Sequence of chain 4.U:
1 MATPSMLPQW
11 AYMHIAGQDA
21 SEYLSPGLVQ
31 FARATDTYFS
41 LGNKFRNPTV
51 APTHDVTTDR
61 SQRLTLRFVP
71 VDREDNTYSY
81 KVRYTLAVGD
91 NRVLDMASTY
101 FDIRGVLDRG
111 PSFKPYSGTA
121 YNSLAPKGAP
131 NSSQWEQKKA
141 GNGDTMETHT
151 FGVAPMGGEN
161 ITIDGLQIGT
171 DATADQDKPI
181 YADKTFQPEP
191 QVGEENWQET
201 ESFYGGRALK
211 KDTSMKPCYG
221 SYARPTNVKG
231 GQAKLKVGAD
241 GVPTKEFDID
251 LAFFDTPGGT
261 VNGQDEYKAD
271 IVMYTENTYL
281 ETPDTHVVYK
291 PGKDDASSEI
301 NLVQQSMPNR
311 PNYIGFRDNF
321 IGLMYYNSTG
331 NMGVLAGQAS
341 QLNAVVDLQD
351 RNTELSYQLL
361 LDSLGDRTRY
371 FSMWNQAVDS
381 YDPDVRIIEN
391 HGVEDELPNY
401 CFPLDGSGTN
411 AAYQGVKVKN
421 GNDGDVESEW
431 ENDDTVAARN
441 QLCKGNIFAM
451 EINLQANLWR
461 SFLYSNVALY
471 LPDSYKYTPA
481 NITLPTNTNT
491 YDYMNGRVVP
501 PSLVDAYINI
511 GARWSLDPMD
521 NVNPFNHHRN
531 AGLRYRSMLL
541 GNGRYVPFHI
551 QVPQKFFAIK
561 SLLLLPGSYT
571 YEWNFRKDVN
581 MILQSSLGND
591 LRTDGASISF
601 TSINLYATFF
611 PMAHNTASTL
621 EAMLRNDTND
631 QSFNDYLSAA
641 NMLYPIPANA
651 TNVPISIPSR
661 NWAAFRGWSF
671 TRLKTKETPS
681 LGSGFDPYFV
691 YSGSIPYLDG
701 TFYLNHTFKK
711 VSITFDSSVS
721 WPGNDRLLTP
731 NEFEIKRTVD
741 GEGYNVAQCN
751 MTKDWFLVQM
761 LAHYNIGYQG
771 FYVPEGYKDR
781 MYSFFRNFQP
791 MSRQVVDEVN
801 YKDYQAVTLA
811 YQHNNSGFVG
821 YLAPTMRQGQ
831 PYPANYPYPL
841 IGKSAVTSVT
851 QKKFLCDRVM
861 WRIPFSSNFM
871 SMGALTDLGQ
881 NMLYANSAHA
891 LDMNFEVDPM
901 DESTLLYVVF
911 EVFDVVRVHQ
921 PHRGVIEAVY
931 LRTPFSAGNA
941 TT

Binding-site contacts:
Ligand atom CD1 contacts residue ALA20 of chain 4.U at 3.7 Å (hydrophobic).
Ligand atom CD1 contacts residue LEU637 of chain 4.T at 3.7 Å (hydrophobic).
Ligand atom N contacts residue ARG46 of chain 4.U at 3.5 Å (salt-bridge).
Ligand atom OD1 contacts residue ALA762 of chain 4.T at 3.5 Å.
Ligand atom CE1 contacts residue ASN634 of chain 4.T at 3.4 Å.
Ligand atom CD1 contacts residue SER21 of chain 4.U at 3.6 Å.
Ligand atom CZ contacts residue PHE633 of chain 4.T at 3.7 Å (hydrophobic).
Ligand atom ND2 contacts residue ARG666 of chain 4.T at 3.4 Å (salt-bridge).
Ligand atom OD2 contacts residue PRO864 of chain 4.T at 3.7 Å.
Ligand atom C contacts residue GLY42 of chain 4.U at 3.5 Å.
Ligand atom CB contacts residue GLY42 of chain 4.U at 3.5 Å.
Ligand atom O contacts residue ARG46 of chain 4.U at 3.5 Å (salt-bridge).
Ligand atom CB contacts residue GLY42 of chain 4.U at 3.7 Å.
Ligand atom OD2 contacts residue SER871 of chain 4.T at 3.2 Å (h-bond).
Ligand atom CD1 contacts residue ARG33 of chain 4.U at 3.8 Å.
Ligand atom CA contacts residue PHE45 of chain 4.U at 3.6 Å (hydrophobic).
Ligand atom C contacts residue GLU911 of chain 4.T at 3.3 Å.
Ligand atom CA contacts residue GLU911 of chain 4.T at 3.8 Å.
Ligand atom CB contacts residue PHE45 of chain 4.U at 3.3 Å (hydrophobic).
Ligand atom N contacts residue PHE45 of chain 4.U at 3.4 Å (h-bond).
Ligand atom O contacts residue GLU911 of chain 4.T at 3.1 Å (salt-bridge).
Ligand atom CA contacts residue GLY42 of chain 4.U at 3.6 Å.
Ligand atom CG2 contacts residue LEU637 of chain 4.T at 3.8 Å (hydrophobic).
Ligand atom N contacts residue TYR636 of chain 4.T at 3.8 Å.
Ligand atom O contacts residue ARG666 of chain 4.T at 3.1 Å (salt-bridge).
Ligand atom OD1 contacts residue ARG862 of chain 4.T at 3.1 Å.
Ligand atom O contacts residue GLY42 of chain 4.U at 2.9 Å (h-bond).
Ligand atom N contacts residue GLY42 of chain 4.U at 3.2 Å (h-bond).
Ligand atom CG2 contacts residue TYR636 of chain 4.T at 3.4 Å (hydrophobic).
Ligand atom CD1 contacts residue ASN634 of chain 4.T at 3.6 Å.
Ligand atom CA contacts residue ASN47 of chain 4.U at 3.8 Å.
Ligand atom CG1 contacts residue GLU911 of chain 4.T at 3.7 Å.
Ligand atom O contacts residue TYR636 of chain 4.T at 3.1 Å (h-bond).
Ligand atom OD1 contacts residue ALA874 of chain 4.T at 3.7 Å.
Ligand atom N contacts residue SER871 of chain 4.T at 3.5 Å (h-bond).
Ligand atom O contacts residue TYR636 of chain 4.T at 3.5 Å (h-bond).
Ligand atom O contacts residue ASN47 of chain 4.U at 3.3 Å (h-bond).
Ligand atom CA contacts residue TYR636 of chain 4.T at 3.7 Å (hydrophobic).
Ligand atom N contacts residue ASN47 of chain 4.U at 3.8 Å.
Ligand atom CZ contacts residue ASN634 of chain 4.T at 3.8 Å.

This small molecule binds to this protein.
Small molecule (SMILES): CC[C@H](C)[C@H](NC(=O)[C@@H](N)CC(=O)O)C(=O)N[C@@H](CC(N)=O)C(=O)N[C@@H](Cc1ccccc1)C(=O)N[C@@H](CO)C(=O)N[C@@H](CO)C(=O)N[C@H](C=O)CC(C)C

Sequence of chain 4.T:
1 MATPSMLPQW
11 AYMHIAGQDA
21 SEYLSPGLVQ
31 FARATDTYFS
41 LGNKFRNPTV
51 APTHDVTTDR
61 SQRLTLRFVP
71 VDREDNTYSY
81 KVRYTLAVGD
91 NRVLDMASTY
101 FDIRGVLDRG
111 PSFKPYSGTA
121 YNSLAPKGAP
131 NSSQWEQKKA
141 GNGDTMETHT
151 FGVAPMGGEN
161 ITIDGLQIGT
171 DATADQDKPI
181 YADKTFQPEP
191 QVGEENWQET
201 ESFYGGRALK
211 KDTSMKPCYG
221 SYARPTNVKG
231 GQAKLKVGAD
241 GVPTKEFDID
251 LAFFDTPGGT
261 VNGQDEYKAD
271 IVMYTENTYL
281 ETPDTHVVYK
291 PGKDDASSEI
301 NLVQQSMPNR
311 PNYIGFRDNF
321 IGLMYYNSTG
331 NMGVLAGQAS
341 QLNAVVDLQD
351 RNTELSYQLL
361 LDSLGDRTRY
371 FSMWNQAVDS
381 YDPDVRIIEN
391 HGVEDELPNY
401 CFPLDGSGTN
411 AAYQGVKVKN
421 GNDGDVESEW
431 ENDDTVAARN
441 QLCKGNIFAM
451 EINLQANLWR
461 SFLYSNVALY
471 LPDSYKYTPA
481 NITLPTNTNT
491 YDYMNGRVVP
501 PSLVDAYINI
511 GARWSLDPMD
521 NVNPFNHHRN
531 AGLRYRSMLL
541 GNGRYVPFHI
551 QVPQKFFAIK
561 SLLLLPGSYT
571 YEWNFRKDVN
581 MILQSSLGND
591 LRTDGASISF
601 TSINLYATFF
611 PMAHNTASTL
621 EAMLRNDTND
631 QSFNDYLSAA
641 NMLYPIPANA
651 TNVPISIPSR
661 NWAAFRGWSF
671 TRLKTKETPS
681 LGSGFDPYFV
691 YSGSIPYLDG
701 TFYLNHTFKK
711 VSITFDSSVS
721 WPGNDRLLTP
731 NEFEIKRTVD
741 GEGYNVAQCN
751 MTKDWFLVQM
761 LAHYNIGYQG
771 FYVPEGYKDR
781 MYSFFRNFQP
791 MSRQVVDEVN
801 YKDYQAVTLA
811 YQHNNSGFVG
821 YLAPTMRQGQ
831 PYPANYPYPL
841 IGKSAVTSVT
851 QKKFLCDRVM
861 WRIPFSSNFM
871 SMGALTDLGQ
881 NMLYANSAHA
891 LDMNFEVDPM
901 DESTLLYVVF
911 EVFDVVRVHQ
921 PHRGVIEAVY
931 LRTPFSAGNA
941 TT